A small-molecule ligand and the protein it binds are described below.
Small molecule (SMILES): Nc1ncnc2c1ncn2[C@@H]1O[C@H](CO[P](=O)(O)O[P](=O)(O)OC[C@H]2O[C@@H](O)[C@H](O)[C@@H]2O)[C@@H](O)[C@H]1O

Binding-site contacts:
Ligand atom N7 contacts residue THR140 of chain 1.B at 2.9 Å (h-bond).
Ligand atom O4D contacts residue THR144 of chain 1.B at 3.6 Å.
Ligand atom O1B contacts residue THR141 of chain 1.B at 2.6 Å (h-bond).
Ligand atom O1B contacts residue GLY97 of chain 1.B at 3.2 Å.
Ligand atom N9 contacts residue LEU189 of chain 1.B at 3.6 Å.
Ligand atom C2 contacts residue GLY184 of chain 1.B at 3.7 Å.
Ligand atom O3D contacts residue LYS162 of chain 1.B at 3.0 Å (salt-bridge).
Ligand atom C5 contacts residue LEU42 of chain 1.B at 3.5 Å (hydrophobic).
Ligand atom PB contacts residue GLY98 of chain 1.B at 3.6 Å.
Ligand atom C4 contacts residue LEU189 of chain 1.B at 3.7 Å (hydrophobic).
Ligand atom O5D contacts residue GLY98 of chain 1.B at 3.1 Å (h-bond).
Ligand atom C6 contacts residue LEU42 of chain 1.B at 3.7 Å (hydrophobic).
Ligand atom O1A contacts residue GLY98 of chain 1.B at 3.5 Å (h-bond).
Ligand atom O4' contacts residue LEU189 of chain 1.B at 3.3 Å.
Ligand atom C2D contacts residue HIS277 of chain 1.B at 3.6 Å.
Ligand atom N7 contacts residue THR141 of chain 1.B at 3.4 Å.
Ligand atom O5D contacts residue THR144 of chain 1.B at 3.4 Å.
Ligand atom C4D contacts residue SER99 of chain 1.B at 3.6 Å.
Ligand atom O2' contacts residue THR41 of chain 1.B at 3.2 Å.
Ligand atom C2' contacts residue ASP39 of chain 1.B at 3.3 Å.
Ligand atom O2A contacts residue SER99 of chain 1.B at 2.7 Å (h-bond).
Ligand atom O1A contacts residue PRO100 of chain 1.B at 3.4 Å.
Ligand atom N6 contacts residue THR140 of chain 1.B at 3.0 Å (h-bond).
Ligand atom O1B contacts residue GLY98 of chain 1.B at 2.9 Å (h-bond).
Ligand atom N1 contacts residue GLY184 of chain 1.B at 3.4 Å.
Ligand atom C3D contacts residue ASN71 of chain 1.B at 3.7 Å.
Ligand atom O1B contacts residue THR144 of chain 1.B at 3.4 Å.
Ligand atom O1A contacts residue GLY97 of chain 1.B at 3.4 Å.
Ligand atom O2B contacts residue THR193 of chain 1.B at 3.5 Å.
Ligand atom N7 contacts residue LEU42 of chain 1.B at 3.7 Å.
Ligand atom O1A contacts residue SER99 of chain 1.B at 3.1 Å (h-bond).
Ligand atom O2' contacts residue ASP39 of chain 1.B at 2.9 Å (salt-bridge).
Ligand atom N6 contacts residue MET181 of chain 1.B at 3.5 Å (h-bond).
Ligand atom O2D contacts residue LYS162 of chain 1.B at 3.0 Å (salt-bridge).
Ligand atom N1 contacts residue MET185 of chain 1.B at 3.4 Å (h-bond).
Ligand atom C8 contacts residue THR141 of chain 1.B at 3.5 Å.
Ligand atom PA contacts residue SER99 of chain 1.B at 3.6 Å.
Ligand atom O4D contacts residue GLY98 of chain 1.B at 3.2 Å.
Ligand atom O5D contacts residue SER99 of chain 1.B at 3.7 Å.
Ligand atom O3D contacts residue ASN71 of chain 1.B at 3.3 Å (h-bond).

Sequence of chain 1.B:
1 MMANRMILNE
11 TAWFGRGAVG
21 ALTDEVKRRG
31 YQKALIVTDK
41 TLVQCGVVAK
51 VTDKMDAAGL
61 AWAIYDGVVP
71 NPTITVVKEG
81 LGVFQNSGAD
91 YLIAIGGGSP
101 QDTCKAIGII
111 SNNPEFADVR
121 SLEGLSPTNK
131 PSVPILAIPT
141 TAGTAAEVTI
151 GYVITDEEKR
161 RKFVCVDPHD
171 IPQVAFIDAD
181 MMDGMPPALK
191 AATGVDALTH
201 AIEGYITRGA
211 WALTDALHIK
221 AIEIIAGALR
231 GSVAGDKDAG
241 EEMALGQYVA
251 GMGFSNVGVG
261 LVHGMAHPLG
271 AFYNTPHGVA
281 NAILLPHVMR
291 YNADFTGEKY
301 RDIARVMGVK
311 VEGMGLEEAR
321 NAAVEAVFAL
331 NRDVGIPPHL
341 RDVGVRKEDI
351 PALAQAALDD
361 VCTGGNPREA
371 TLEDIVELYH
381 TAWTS